Binding-site contacts:
Ligand atom C7 contacts residue ASN1132 of chain 1.A at 3.6 Å.
Ligand atom C1 contacts residue ASN1132 of chain 1.A at 1.4 Å.
Ligand atom O6 contacts residue ASN1132 of chain 1.A at 4.5 Å.
Ligand atom O7 contacts residue ASN1132 of chain 1.A at 4.0 Å.
Ligand atom N2 contacts residue ASN1132 of chain 1.A at 2.8 Å (h-bond).
Ligand atom O5 contacts residue ASN1132 of chain 1.A at 2.4 Å (h-bond).
Ligand atom C4 contacts residue ASN1132 of chain 1.A at 4.2 Å.
Ligand atom C3 contacts residue ASN1132 of chain 1.A at 3.8 Å.
Ligand atom C5 contacts residue ASN1132 of chain 1.A at 3.6 Å.
Ligand atom C2 contacts residue ASN1132 of chain 1.A at 2.4 Å.

Sequence of chain 1.A:
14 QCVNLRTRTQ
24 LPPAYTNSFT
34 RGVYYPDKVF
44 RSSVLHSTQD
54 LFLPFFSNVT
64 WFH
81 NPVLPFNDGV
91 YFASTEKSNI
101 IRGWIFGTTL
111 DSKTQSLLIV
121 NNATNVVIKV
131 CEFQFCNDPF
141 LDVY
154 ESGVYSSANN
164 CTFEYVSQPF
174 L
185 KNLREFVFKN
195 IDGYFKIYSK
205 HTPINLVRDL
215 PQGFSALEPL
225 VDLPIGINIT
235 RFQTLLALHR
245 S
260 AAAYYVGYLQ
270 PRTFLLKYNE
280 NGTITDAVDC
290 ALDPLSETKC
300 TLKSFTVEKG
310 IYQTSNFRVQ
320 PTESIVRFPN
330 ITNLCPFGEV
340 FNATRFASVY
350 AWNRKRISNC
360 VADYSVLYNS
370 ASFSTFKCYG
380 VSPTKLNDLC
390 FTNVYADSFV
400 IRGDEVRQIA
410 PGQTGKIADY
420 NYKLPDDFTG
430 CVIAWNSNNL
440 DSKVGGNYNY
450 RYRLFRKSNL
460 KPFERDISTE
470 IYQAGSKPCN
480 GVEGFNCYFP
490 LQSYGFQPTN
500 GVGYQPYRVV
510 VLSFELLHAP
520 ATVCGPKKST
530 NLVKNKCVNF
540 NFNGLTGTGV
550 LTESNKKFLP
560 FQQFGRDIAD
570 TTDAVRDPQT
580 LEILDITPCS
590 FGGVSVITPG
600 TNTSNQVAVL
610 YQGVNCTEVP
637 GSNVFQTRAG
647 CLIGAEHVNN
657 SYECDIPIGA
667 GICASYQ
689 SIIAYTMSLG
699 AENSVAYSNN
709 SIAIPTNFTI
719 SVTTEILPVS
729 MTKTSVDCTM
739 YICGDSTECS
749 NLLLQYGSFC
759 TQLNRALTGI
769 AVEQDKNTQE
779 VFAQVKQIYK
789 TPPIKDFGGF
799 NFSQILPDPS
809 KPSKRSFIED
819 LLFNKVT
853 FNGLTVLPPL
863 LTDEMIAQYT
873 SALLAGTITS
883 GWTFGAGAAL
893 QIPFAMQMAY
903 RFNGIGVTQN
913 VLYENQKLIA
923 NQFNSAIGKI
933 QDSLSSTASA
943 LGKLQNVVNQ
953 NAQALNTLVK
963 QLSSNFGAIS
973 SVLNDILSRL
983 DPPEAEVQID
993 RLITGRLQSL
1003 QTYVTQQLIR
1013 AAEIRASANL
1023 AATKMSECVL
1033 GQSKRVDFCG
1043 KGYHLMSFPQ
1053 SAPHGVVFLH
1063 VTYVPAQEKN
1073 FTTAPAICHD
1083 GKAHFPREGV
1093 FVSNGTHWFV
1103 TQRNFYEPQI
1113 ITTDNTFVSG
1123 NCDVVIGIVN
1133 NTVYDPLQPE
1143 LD

This protein binds this small molecule.
Small molecule (SMILES): CC(=O)N[C@H]1[C@H](O[C@H]2[C@H](O)[C@@H](NC(C)=O)CO[C@@H]2CO)O[C@H](CO)[C@@H](O)[C@@H]1O